Sequence of chain 3.A:
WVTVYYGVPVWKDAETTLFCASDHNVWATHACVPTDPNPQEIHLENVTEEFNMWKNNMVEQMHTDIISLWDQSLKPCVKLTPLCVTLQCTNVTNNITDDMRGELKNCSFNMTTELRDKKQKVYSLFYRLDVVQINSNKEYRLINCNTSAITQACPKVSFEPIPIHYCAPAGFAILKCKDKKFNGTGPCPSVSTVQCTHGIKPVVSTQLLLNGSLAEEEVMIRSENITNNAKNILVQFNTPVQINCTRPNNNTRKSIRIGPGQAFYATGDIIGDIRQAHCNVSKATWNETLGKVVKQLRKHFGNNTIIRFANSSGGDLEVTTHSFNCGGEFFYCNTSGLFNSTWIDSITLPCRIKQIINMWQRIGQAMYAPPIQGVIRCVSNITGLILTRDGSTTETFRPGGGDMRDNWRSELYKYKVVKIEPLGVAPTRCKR

A small-molecule ligand and the protein it binds are described below.
Small molecule (SMILES): CC(=O)N[C@@H]1[C@@H](O)[C@H](O)[C@@H](CO)O[C@H]1O

Binding-site contacts:
Ligand atom C8 contacts residue ASN359 of chain 3.A at 3.8 Å.
Ligand atom C5 contacts residue ASN359 of chain 3.A at 3.6 Å.
Ligand atom N2 contacts residue ASN359 of chain 3.A at 2.8 Å (h-bond).
Ligand atom C4 contacts residue ASN359 of chain 3.A at 4.1 Å.
Ligand atom C7 contacts residue ASN359 of chain 3.A at 3.3 Å.
Ligand atom O5 contacts residue ASN359 of chain 3.A at 2.4 Å (h-bond).
Ligand atom C8 contacts residue ASN360 of chain 3.A at 3.5 Å.
Ligand atom C3 contacts residue ASN359 of chain 3.A at 3.7 Å.
Ligand atom C1 contacts residue ASN359 of chain 3.A at 1.4 Å.
Ligand atom C2 contacts residue ASN359 of chain 3.A at 2.4 Å.
Ligand atom O7 contacts residue ASN359 of chain 3.A at 3.6 Å (h-bond).